Sequence of chain 41.F:
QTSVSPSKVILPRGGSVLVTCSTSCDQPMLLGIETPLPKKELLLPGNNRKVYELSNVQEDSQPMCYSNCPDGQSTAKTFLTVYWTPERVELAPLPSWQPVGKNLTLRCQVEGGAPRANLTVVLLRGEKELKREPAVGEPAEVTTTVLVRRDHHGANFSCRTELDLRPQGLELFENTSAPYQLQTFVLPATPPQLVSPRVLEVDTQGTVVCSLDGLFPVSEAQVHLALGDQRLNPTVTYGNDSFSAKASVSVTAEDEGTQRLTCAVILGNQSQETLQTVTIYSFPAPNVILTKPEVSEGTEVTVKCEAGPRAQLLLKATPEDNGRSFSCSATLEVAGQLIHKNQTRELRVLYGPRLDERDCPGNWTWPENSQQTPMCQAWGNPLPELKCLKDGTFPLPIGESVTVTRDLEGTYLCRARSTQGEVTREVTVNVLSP

Binding-site contacts:
Ligand atom C4 contacts residue ASN269 of chain 41.F at 3.7 Å.
Ligand atom C1 contacts residue TRP97 of chain 41.F at 4.2 Å (hydrophobic).
Ligand atom O3 contacts residue PRO95 of chain 41.F at 4.4 Å.
Ligand atom C4 contacts residue TRP97 of chain 41.F at 4.1 Å (hydrophobic).
Ligand atom O7 contacts residue ASN269 of chain 41.F at 3.4 Å (h-bond).
Ligand atom C8 contacts residue PRO99 of chain 41.F at 3.9 Å (hydrophobic).
Ligand atom N2 contacts residue ASN269 of chain 41.F at 2.8 Å (h-bond).
Ligand atom O3 contacts residue TRP97 of chain 41.F at 2.5 Å (h-bond).
Ligand atom C3 contacts residue ASN269 of chain 41.F at 3.1 Å.
Ligand atom O7 contacts residue TRP97 of chain 41.F at 3.8 Å.
Ligand atom C8 contacts residue TRP97 of chain 41.F at 4.0 Å (hydrophobic).
Ligand atom C7 contacts residue ASN269 of chain 41.F at 3.5 Å.
Ligand atom O4 contacts residue TRP97 of chain 41.F at 3.8 Å.
Ligand atom O3 contacts residue ASN269 of chain 41.F at 4.4 Å.
Ligand atom O5 contacts residue ASN269 of chain 41.F at 2.4 Å (h-bond).
Ligand atom C1 contacts residue ASN269 of chain 41.F at 1.4 Å.
Ligand atom C3 contacts residue TRP97 of chain 41.F at 2.7 Å (hydrophobic).
Ligand atom C5 contacts residue ASN269 of chain 41.F at 3.0 Å.
Ligand atom C2 contacts residue ASN269 of chain 41.F at 2.5 Å.
Ligand atom N2 contacts residue TRP97 of chain 41.F at 2.4 Å (h-bond).
Ligand atom C7 contacts residue TRP97 of chain 41.F at 3.3 Å (hydrophobic).
Ligand atom C6 contacts residue ASN269 of chain 41.F at 4.3 Å.
Ligand atom C2 contacts residue TRP97 of chain 41.F at 3.1 Å (hydrophobic).

This small molecule binds to this protein.
Small molecule (SMILES): CC(=O)N[C@@H]1[C@@H](O)[C@H](O)[C@@H](CO)O[C@H]1O